Binding-site contacts:
Ligand atom N contacts residue GLY1 of chain 6.P at 2.9 Å (h-bond).
Ligand atom O contacts residue ARG233 of chain 6.C at 4.1 Å.
Ligand atom CA contacts residue MET247 of chain 6.A at 4.2 Å (hydrophobic).
Ligand atom CB contacts residue PRO249 of chain 6.A at 4.3 Å (hydrophobic).
Ligand atom SG contacts residue ASP235 of chain 6.C at 3.7 Å.
Ligand atom N contacts residue MET247 of chain 6.A at 3.8 Å.
Ligand atom O contacts residue ASP235 of chain 6.C at 3.4 Å.
Ligand atom SG contacts residue ILE236 of chain 6.C at 4.3 Å.
Ligand atom C contacts residue ASP235 of chain 6.C at 4.3 Å.
Ligand atom N contacts residue PRO249 of chain 6.A at 3.5 Å.
Ligand atom CB contacts residue GLY1 of chain 6.P at 3.7 Å.
Ligand atom CA contacts residue GLY1 of chain 6.P at 2.4 Å.
Ligand atom SG contacts residue PRO249 of chain 6.A at 3.6 Å.
Ligand atom C contacts residue GLY1 of chain 6.P at 1.3 Å.
Ligand atom SG contacts residue THR248 of chain 6.A at 3.2 Å (h-bond).
Ligand atom O contacts residue MET247 of chain 6.A at 3.8 Å.
Ligand atom N contacts residue THR248 of chain 6.A at 4.1 Å.
Ligand atom CB contacts residue ASP235 of chain 6.C at 2.8 Å.
Ligand atom O contacts residue GLY1 of chain 6.P at 2.2 Å (h-bond).
Ligand atom CA contacts residue ASP235 of chain 6.C at 4.0 Å.
Ligand atom C contacts residue MET247 of chain 6.A at 3.7 Å (hydrophobic).
Ligand atom SG contacts residue GLY1 of chain 6.P at 4.4 Å.
Ligand atom SG contacts residue MET247 of chain 6.A at 3.4 Å.
Ligand atom CB contacts residue THR248 of chain 6.A at 4.5 Å.

Sequence of chain 6.A:
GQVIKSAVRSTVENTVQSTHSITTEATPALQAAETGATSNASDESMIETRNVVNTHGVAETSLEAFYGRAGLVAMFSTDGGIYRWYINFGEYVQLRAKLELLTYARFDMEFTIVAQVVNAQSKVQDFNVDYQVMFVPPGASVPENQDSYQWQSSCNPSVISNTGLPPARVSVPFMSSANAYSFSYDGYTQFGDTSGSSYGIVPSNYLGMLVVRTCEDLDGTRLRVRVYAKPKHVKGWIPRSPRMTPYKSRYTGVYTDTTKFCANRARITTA

A protein and the small-molecule ligand that binds it are described below.
Small molecule (SMILES): N[C@@H](CS)C(=O)O

Sequence of chain 6.C:
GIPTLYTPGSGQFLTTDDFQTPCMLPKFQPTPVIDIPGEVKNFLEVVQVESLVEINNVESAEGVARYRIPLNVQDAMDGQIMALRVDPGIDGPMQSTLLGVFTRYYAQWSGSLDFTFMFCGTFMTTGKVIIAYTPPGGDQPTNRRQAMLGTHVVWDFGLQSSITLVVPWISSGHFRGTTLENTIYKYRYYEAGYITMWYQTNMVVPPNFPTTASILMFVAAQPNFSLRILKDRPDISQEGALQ